Sequence of chain 1.B:
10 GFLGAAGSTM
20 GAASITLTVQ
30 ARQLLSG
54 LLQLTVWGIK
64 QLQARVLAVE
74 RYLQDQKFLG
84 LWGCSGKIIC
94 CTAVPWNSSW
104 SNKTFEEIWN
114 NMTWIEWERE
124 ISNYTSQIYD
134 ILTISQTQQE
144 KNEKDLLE

Binding-site contacts:
Ligand atom C1 contacts residue ALA54 of chain 1.D at 4.2 Å (hydrophobic).
Ligand atom O7 contacts residue SER109 of chain 1.C at 4.2 Å.
Ligand atom O3 contacts residue ARG51 of chain 1.D at 4.0 Å.
Ligand atom N2 contacts residue ARG51 of chain 1.D at 3.5 Å (salt-bridge).
Ligand atom O5 contacts residue ALA54 of chain 1.D at 3.9 Å.
Ligand atom C3 contacts residue ARG51 of chain 1.D at 3.9 Å.
Ligand atom O7 contacts residue ALA54 of chain 1.D at 4.1 Å.
Ligand atom C7 contacts residue ALA53 of chain 1.D at 4.3 Å (hydrophobic).
Ligand atom O6 contacts residue LEU56 of chain 1.D at 3.8 Å.
Ligand atom C3 contacts residue ASN126 of chain 1.B at 3.8 Å.
Ligand atom O3 contacts residue ALA54 of chain 1.D at 4.0 Å.
Ligand atom C8 contacts residue ALA53 of chain 1.D at 4.1 Å (hydrophobic).
Ligand atom C8 contacts residue ARG51 of chain 1.D at 3.9 Å.
Ligand atom C5 contacts residue LEU55 of chain 1.D at 3.7 Å (hydrophobic).
Ligand atom O5 contacts residue LEU55 of chain 1.D at 4.3 Å.
Ligand atom C8 contacts residue ALA67 of chain 1.D at 3.9 Å (hydrophobic).
Ligand atom C2 contacts residue ASN126 of chain 1.B at 2.4 Å.
Ligand atom C8 contacts residue GLY52 of chain 1.D at 4.2 Å.
Ligand atom C6 contacts residue ALA53 of chain 1.D at 3.2 Å (hydrophobic).
Ligand atom O7 contacts residue ALA53 of chain 1.D at 4.0 Å.
Ligand atom O6 contacts residue LEU55 of chain 1.D at 3.9 Å.
Ligand atom C2 contacts residue ARG51 of chain 1.D at 4.3 Å.
Ligand atom C5 contacts residue ASN126 of chain 1.B at 3.6 Å.
Ligand atom C6 contacts residue LEU55 of chain 1.D at 3.5 Å (hydrophobic).
Ligand atom C8 contacts residue ASN32 of chain 1.D at 3.3 Å.
Ligand atom O4 contacts residue ALA54 of chain 1.D at 3.9 Å.
Ligand atom C5 contacts residue ALA53 of chain 1.D at 4.1 Å (hydrophobic).
Ligand atom O7 contacts residue TYR50 of chain 1.D at 2.6 Å (h-bond).
Ligand atom C7 contacts residue ARG51 of chain 1.D at 3.9 Å.
Ligand atom C7 contacts residue ASN32 of chain 1.D at 4.2 Å.
Ligand atom O5 contacts residue ALA53 of chain 1.D at 3.8 Å.
Ligand atom C2 contacts residue ALA54 of chain 1.D at 4.1 Å (hydrophobic).
Ligand atom O3 contacts residue ALA53 of chain 1.D at 3.7 Å.
Ligand atom N2 contacts residue ASN126 of chain 1.B at 2.9 Å (h-bond).
Ligand atom C1 contacts residue ASN126 of chain 1.B at 1.4 Å.
Ligand atom C4 contacts residue ASN126 of chain 1.B at 4.2 Å.
Ligand atom C7 contacts residue TYR50 of chain 1.D at 3.8 Å (hydrophobic).
Ligand atom O6 contacts residue ALA53 of chain 1.D at 4.2 Å.
Ligand atom O5 contacts residue ASN126 of chain 1.B at 2.3 Å (h-bond).
Ligand atom C7 contacts residue ASN126 of chain 1.B at 3.9 Å.

Sequence of chain 1.D:
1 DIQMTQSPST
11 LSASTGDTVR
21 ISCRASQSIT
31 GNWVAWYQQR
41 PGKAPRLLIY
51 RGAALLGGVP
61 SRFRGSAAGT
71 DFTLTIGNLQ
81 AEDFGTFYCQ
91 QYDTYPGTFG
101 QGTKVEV

The protein below binds the small molecule below.
Small molecule (SMILES): CC(=O)N[C@H]1[C@H](O[C@H]2[C@H](O)[C@@H](NC(C)=O)CO[C@@H]2CO)O[C@H](CO)[C@@H](O[C@@H]2O[C@H](CO)[C@@H](O)[C@H](O)[C@@H]2O)[C@@H]1O

Sequence of chain 1.C:
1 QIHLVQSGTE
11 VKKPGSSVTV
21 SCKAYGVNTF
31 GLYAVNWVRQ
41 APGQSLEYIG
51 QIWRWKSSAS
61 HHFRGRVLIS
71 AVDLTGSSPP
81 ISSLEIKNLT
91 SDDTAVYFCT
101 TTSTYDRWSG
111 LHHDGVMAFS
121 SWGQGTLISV